Binding-site contacts:
Ligand atom C2 contacts residue GLY150 of chain 7.A at 3.8 Å.
Ligand atom O7 contacts residue THR156 of chain 7.A at 4.5 Å.
Ligand atom O7 contacts residue ASN154 of chain 7.A at 4.0 Å.
Ligand atom C5 contacts residue MET151 of chain 7.A at 3.8 Å (hydrophobic).
Ligand atom O7 contacts residue HIS148 of chain 7.A at 3.6 Å (h-bond).
Ligand atom C2 contacts residue ASN154 of chain 7.A at 2.4 Å.
Ligand atom C7 contacts residue ASN154 of chain 7.A at 3.7 Å.
Ligand atom C5 contacts residue THR156 of chain 7.A at 4.2 Å.
Ligand atom C3 contacts residue MET151 of chain 7.A at 4.0 Å (hydrophobic).
Ligand atom C8 contacts residue ASN157 of chain 7.A at 3.9 Å.
Ligand atom O5 contacts residue MET151 of chain 7.A at 3.9 Å.
Ligand atom C7 contacts residue GLY150 of chain 7.A at 3.1 Å.
Ligand atom C6 contacts residue THR156 of chain 7.A at 3.7 Å.
Ligand atom O5 contacts residue ASN157 of chain 7.A at 4.3 Å.
Ligand atom C3 contacts residue ASN154 of chain 7.A at 3.8 Å.
Ligand atom C1 contacts residue GLY150 of chain 7.A at 3.9 Å.
Ligand atom C1 contacts residue ASN154 of chain 7.A at 1.4 Å.
Ligand atom C5 contacts residue ASN154 of chain 7.A at 3.6 Å.
Ligand atom C6 contacts residue MET151 of chain 7.A at 4.5 Å (hydrophobic).
Ligand atom C8 contacts residue THR156 of chain 7.A at 4.5 Å.
Ligand atom C6 contacts residue ASP161 of chain 7.A at 3.6 Å.
Ligand atom C8 contacts residue GLY150 of chain 7.A at 3.8 Å.
Ligand atom O5 contacts residue THR156 of chain 7.A at 4.0 Å.
Ligand atom C6 contacts residue ASN157 of chain 7.A at 3.5 Å.
Ligand atom O5 contacts residue THR156 of chain 7.A at 4.0 Å.
Ligand atom N2 contacts residue ASN154 of chain 7.A at 2.9 Å (h-bond).
Ligand atom N2 contacts residue GLY150 of chain 7.A at 3.5 Å (h-bond).
Ligand atom O5 contacts residue ASN154 of chain 7.A at 2.3 Å (h-bond).
Ligand atom O6 contacts residue THR156 of chain 7.A at 4.5 Å.
Ligand atom C1 contacts residue THR156 of chain 7.A at 4.3 Å.
Ligand atom C5 contacts residue THR156 of chain 7.A at 3.9 Å.
Ligand atom C2 contacts residue MET151 of chain 7.A at 4.2 Å (hydrophobic).
Ligand atom C1 contacts residue MET151 of chain 7.A at 4.1 Å (hydrophobic).
Ligand atom C4 contacts residue ASN154 of chain 7.A at 4.2 Å.
Ligand atom O6 contacts residue MET151 of chain 7.A at 4.2 Å.
Ligand atom C4 contacts residue MET151 of chain 7.A at 3.9 Å (hydrophobic).
Ligand atom C6 contacts residue THR156 of chain 7.A at 4.0 Å.
Ligand atom O7 contacts residue GLY150 of chain 7.A at 2.9 Å (h-bond).

Sequence of chain 7.A:
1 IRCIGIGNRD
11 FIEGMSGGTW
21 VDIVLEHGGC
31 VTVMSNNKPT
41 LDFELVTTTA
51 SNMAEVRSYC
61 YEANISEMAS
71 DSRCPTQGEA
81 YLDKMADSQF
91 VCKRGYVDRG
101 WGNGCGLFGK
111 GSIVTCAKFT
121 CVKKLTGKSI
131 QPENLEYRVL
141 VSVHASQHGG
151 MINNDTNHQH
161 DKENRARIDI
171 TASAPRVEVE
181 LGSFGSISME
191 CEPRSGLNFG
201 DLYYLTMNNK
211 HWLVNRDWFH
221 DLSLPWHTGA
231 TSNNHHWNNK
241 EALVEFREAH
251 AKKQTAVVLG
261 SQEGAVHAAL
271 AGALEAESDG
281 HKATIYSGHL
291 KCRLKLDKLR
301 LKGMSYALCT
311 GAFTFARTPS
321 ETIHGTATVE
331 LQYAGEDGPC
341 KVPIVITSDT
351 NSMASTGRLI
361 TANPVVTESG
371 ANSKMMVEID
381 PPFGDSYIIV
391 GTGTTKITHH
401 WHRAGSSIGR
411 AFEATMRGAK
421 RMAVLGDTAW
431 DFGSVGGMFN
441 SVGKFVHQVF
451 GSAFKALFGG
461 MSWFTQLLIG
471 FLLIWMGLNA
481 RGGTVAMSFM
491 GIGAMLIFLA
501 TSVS

The small molecule below binds the protein below.
Small molecule (SMILES): CC(=O)N[C@H]1[C@H](O[C@H]2[C@H](O)[C@@H](NC(C)=O)CO[C@@H]2CO[C@@H]2O[C@@H](C)[C@@H](O)[C@@H](O)[C@@H]2O)O[C@H](CO)[C@@H](O)[C@@H]1O